Sequence of chain 1.A:
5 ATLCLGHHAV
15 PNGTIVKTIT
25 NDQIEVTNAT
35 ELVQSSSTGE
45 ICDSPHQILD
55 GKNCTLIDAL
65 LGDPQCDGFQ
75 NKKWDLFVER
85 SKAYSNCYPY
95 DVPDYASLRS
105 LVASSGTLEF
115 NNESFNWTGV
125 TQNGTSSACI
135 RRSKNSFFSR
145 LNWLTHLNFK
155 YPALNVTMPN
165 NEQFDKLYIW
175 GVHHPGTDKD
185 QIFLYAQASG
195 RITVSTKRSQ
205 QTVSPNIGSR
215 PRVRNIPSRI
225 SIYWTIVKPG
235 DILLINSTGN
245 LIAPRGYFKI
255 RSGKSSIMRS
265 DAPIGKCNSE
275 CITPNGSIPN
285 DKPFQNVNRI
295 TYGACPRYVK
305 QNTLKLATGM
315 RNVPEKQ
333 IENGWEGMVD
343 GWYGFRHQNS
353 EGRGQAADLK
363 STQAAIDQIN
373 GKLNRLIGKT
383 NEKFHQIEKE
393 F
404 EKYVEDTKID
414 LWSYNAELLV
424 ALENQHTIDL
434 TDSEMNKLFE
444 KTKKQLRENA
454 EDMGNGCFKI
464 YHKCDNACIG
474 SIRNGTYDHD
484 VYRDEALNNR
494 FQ

Binding-site contacts:
Ligand atom C6 contacts residue ARG216 of chain 2.A at 4.4 Å.
Ligand atom O5 contacts residue LEU238 of chain 1.A at 3.9 Å.
Ligand atom C2 contacts residue ARG216 of chain 2.A at 3.7 Å.
Ligand atom O7 contacts residue NAG1 of chain 1.F at 3.3 Å.
Ligand atom O7 contacts residue ASN159 of chain 1.A at 3.7 Å.
Ligand atom C2 contacts residue SER213 of chain 2.A at 4.4 Å.
Ligand atom O3 contacts residue ASN219 of chain 2.A at 4.4 Å.
Ligand atom C8 contacts residue SER213 of chain 2.A at 3.4 Å.
Ligand atom O4 contacts residue ARG216 of chain 2.A at 4.0 Å.
Ligand atom O5 contacts residue ARG216 of chain 2.A at 4.2 Å.
Ligand atom C4 contacts residue ASN219 of chain 2.A at 4.3 Å.
Ligand atom C7 contacts residue SER213 of chain 2.A at 3.7 Å.
Ligand atom O3 contacts residue ASN159 of chain 1.A at 3.5 Å (h-bond).
Ligand atom N2 contacts residue SER213 of chain 2.A at 3.5 Å (h-bond).
Ligand atom C5 contacts residue ARG216 of chain 2.A at 3.9 Å.
Ligand atom C7 contacts residue NAG1 of chain 1.F at 4.2 Å.
Ligand atom C1 contacts residue LEU238 of chain 1.A at 4.5 Å (hydrophobic).
Ligand atom C2 contacts residue ASN159 of chain 1.A at 2.2 Å.
Ligand atom C1 contacts residue SER213 of chain 2.A at 4.1 Å.
Ligand atom C1 contacts residue ARG216 of chain 2.A at 3.4 Å.
Ligand atom C5 contacts residue ASN159 of chain 1.A at 3.6 Å.
Ligand atom C4 contacts residue ARG216 of chain 2.A at 4.1 Å.
Ligand atom C1 contacts residue ASN159 of chain 1.A at 1.4 Å.
Ligand atom N2 contacts residue ASN159 of chain 1.A at 3.2 Å (h-bond).
Ligand atom C7 contacts residue ASN159 of chain 1.A at 3.8 Å.
Ligand atom C6 contacts residue THR161 of chain 1.A at 3.8 Å.
Ligand atom O5 contacts residue ASN159 of chain 1.A at 2.3 Å (h-bond).
Ligand atom O6 contacts residue THR161 of chain 1.A at 3.6 Å.
Ligand atom C3 contacts residue ASN159 of chain 1.A at 3.4 Å.
Ligand atom N2 contacts residue ARG216 of chain 2.A at 3.7 Å.
Ligand atom O5 contacts residue ARG216 of chain 2.A at 4.3 Å.
Ligand atom C3 contacts residue ARG216 of chain 2.A at 3.5 Å.
Ligand atom C4 contacts residue ASN159 of chain 1.A at 4.1 Å.

Sequence of chain 2.A:
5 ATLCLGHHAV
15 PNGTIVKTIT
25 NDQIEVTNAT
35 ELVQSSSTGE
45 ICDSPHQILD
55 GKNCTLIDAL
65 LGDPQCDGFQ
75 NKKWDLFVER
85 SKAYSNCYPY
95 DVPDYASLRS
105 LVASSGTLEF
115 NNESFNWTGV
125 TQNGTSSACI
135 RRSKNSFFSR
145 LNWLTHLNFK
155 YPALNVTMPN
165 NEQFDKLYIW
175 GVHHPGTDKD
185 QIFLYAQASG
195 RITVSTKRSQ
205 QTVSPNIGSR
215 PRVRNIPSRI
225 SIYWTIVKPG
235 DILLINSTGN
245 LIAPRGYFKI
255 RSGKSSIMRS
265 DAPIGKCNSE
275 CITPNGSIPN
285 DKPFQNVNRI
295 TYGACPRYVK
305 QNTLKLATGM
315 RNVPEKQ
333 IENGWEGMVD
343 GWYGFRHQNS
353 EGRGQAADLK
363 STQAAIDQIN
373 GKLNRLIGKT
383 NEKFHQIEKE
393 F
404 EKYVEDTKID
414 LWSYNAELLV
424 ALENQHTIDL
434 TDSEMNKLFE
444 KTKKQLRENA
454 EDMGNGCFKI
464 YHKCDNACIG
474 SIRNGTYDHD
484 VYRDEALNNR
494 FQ

The protein below binds the small molecule below.
Small molecule (SMILES): CC(=O)N[C@H]1[C@H](O[C@H]2[C@H](O)[C@@H](NC(C)=O)CO[C@@H]2CO)O[C@H](CO)[C@@H](O[C@@H]2O[C@H](CO)[C@@H](O)[C@H](O)[C@@H]2O)[C@@H]1O